Sequence of chain 1.A:
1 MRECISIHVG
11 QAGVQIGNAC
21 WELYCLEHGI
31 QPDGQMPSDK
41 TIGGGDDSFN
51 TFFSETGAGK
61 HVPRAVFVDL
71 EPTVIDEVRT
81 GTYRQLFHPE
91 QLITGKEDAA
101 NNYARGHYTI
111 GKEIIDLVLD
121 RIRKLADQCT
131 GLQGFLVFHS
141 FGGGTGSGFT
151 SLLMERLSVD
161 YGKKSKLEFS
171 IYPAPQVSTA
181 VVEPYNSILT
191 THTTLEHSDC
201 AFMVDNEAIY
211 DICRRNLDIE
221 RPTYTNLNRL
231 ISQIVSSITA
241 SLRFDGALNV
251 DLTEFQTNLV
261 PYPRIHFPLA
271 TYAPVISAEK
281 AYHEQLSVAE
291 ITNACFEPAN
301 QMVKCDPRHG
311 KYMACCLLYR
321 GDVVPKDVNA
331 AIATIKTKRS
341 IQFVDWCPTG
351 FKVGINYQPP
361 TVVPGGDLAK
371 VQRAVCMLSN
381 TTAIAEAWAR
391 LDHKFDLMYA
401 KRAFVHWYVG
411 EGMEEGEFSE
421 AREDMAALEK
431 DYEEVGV

Binding-site contacts:
Ligand atom C12 contacts residue ASP249 of chain 1.B at 3.1 Å.
Ligand atom C21 contacts residue ALA352 of chain 1.B at 3.7 Å (hydrophobic).
Ligand atom C09 contacts residue LEU246 of chain 1.B at 3.6 Å (hydrophobic).
Ligand atom C22 contacts residue ALA352 of chain 1.B at 3.8 Å (hydrophobic).
Ligand atom O10 contacts residue ALA248 of chain 1.B at 3.3 Å.
Ligand atom C26 contacts residue ASN256 of chain 1.B at 3.6 Å.
Ligand atom C05 contacts residue MET257 of chain 1.B at 3.8 Å (hydrophobic).
Ligand atom C16 contacts residue VAL236 of chain 1.B at 2.9 Å (hydrophobic).
Ligand atom O10 contacts residue LYS252 of chain 1.B at 3.2 Å.
Ligand atom C06 contacts residue ASN256 of chain 1.B at 3.5 Å.
Ligand atom C01 contacts residue ASN348 of chain 1.B at 3.3 Å.
Ligand atom C03 contacts residue ASN256 of chain 1.B at 3.7 Å.
Ligand atom O27 contacts residue THR179 of chain 1.A at 2.7 Å (h-bond).
Ligand atom O27 contacts residue ALA180 of chain 1.A at 3.4 Å.
Ligand atom C05 contacts residue ASN256 of chain 1.B at 3.6 Å.
Ligand atom O10 contacts residue ASP249 of chain 1.B at 3.4 Å (salt-bridge).
Ligand atom C12 contacts residue ALA248 of chain 1.B at 3.5 Å (hydrophobic).
Ligand atom C08 contacts residue LEU246 of chain 1.B at 3.6 Å (hydrophobic).
Ligand atom C11 contacts residue ALA248 of chain 1.B at 3.4 Å (hydrophobic).
Ligand atom C03 contacts residue LYS350 of chain 1.B at 3.6 Å.
Ligand atom C16 contacts residue LEU253 of chain 1.B at 3.7 Å (hydrophobic).
Ligand atom C22 contacts residue LYS350 of chain 1.B at 3.7 Å.
Ligand atom O15 contacts residue VAL236 of chain 1.B at 3.1 Å (h-bond).
Ligand atom C13 contacts residue LEU240 of chain 1.B at 3.7 Å (hydrophobic).
Ligand atom C25 contacts residue THR179 of chain 1.A at 3.5 Å.
Ligand atom C12 contacts residue LEU253 of chain 1.B at 3.5 Å (hydrophobic).
Ligand atom O02 contacts residue VAL181 of chain 1.A at 3.6 Å.
Ligand atom C16 contacts residue TYR200 of chain 1.B at 3.3 Å (hydrophobic).
Ligand atom C04 contacts residue ASN256 of chain 1.B at 3.7 Å.
Ligand atom O27 contacts residue VAL181 of chain 1.A at 3.4 Å (h-bond).
Ligand atom C24 contacts residue ALA248 of chain 1.B at 3.8 Å (hydrophobic).
Ligand atom C01 contacts residue VAL181 of chain 1.A at 3.8 Å (hydrophobic).
Ligand atom C26 contacts residue LYS350 of chain 1.B at 3.6 Å.
Ligand atom O02 contacts residue LYS350 of chain 1.B at 3.8 Å.
Ligand atom C16 contacts residue ILE368 of chain 1.B at 3.6 Å (hydrophobic).
Ligand atom C21 contacts residue CYS239 of chain 1.B at 3.6 Å (hydrophobic).
Ligand atom O10 contacts residue LEU246 of chain 1.B at 3.3 Å.
Ligand atom C04 contacts residue MET257 of chain 1.B at 3.7 Å (hydrophobic).
Ligand atom C25 contacts residue ASN256 of chain 1.B at 3.6 Å.
Ligand atom C26 contacts residue THR179 of chain 1.A at 3.5 Å.

Sequence of chain 1.B:
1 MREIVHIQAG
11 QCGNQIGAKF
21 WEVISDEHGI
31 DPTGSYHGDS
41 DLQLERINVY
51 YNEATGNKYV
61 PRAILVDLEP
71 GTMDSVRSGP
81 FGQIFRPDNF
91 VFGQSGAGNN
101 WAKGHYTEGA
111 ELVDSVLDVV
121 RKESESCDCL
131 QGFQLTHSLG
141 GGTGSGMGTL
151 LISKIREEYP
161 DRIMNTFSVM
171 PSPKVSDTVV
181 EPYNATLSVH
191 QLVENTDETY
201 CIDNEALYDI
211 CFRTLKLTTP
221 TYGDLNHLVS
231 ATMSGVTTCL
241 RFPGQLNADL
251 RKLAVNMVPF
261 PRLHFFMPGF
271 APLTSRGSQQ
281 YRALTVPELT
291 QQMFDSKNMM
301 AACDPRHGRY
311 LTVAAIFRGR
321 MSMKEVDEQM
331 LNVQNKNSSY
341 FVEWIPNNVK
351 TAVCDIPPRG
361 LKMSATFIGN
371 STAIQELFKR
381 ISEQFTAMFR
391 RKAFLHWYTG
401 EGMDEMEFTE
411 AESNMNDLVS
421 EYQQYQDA

The small molecule below binds the protein below.
Small molecule (SMILES): COc1ccc(/C=C/C(=O)c2ccc(OC)c3c2OC(C)(C)C=C3)cc1O